Binding-site contacts:
Ligand atom O24 contacts residue ALA106 of chain 1.A at 3.8 Å.
Ligand atom N21 contacts residue TYR110 of chain 1.A at 2.4 Å (h-bond).
Ligand atom C11 contacts residue PHE178 of chain 1.A at 3.5 Å (hydrophobic).
Ligand atom O9 contacts residue ZN1 of chain 1.C at 2.4 Å.
Ligand atom C5 contacts residue ARG223 of chain 1.A at 3.6 Å.
Ligand atom N4 contacts residue HIS197 of chain 1.A at 3.0 Å (h-bond).
Ligand atom N4 contacts residue VAL224 of chain 1.A at 3.6 Å.
Ligand atom O8 contacts residue ZN1 of chain 1.C at 2.9 Å.
Ligand atom O9 contacts residue VAL224 of chain 1.A at 3.6 Å.
Ligand atom O21 contacts residue ARG176 of chain 1.A at 2.2 Å (salt-bridge).
Ligand atom N21 contacts residue ARG176 of chain 1.A at 3.3 Å (salt-bridge).
Ligand atom O8 contacts residue HIS149 of chain 1.A at 3.7 Å.
Ligand atom C41 contacts residue TYR196 of chain 1.A at 3.3 Å (hydrophobic).
Ligand atom O9 contacts residue ASP153 of chain 1.A at 3.2 Å (salt-bridge).
Ligand atom O3 contacts residue ARG223 of chain 1.A at 3.7 Å.
Ligand atom S12 contacts residue ARG176 of chain 1.A at 3.3 Å (salt-bridge).
Ligand atom O9 contacts residue HIS197 of chain 1.A at 3.2 Å (h-bond).
Ligand atom O24 contacts residue TYR110 of chain 1.A at 4.0 Å.
Ligand atom O9 contacts residue HIS230 of chain 1.A at 3.5 Å (h-bond).
Ligand atom C12 contacts residue HIS197 of chain 1.A at 3.5 Å.
Ligand atom N4 contacts residue HIS230 of chain 1.A at 3.9 Å.
Ligand atom N21 contacts residue TYR196 of chain 1.A at 2.8 Å (h-bond).
Ligand atom C12 contacts residue ZN1 of chain 1.C at 3.5 Å.
Ligand atom C31 contacts residue TYR196 of chain 1.A at 3.7 Å (hydrophobic).
Ligand atom C6 contacts residue PHE178 of chain 1.A at 3.4 Å (hydrophobic).
Ligand atom C21 contacts residue SER150 of chain 1.A at 4.0 Å.
Ligand atom O8 contacts residue HIS230 of chain 1.A at 2.5 Å (h-bond).
Ligand atom C11 contacts residue HIS197 of chain 1.A at 3.2 Å.
Ligand atom C51 contacts residue TYR196 of chain 1.A at 4.0 Å (hydrophobic).
Ligand atom N4 contacts residue ARG223 of chain 1.A at 3.3 Å (salt-bridge).
Ligand atom C12 contacts residue HIS230 of chain 1.A at 3.5 Å.
Ligand atom S12 contacts residue TYR196 of chain 1.A at 3.7 Å.
Ligand atom N21 contacts residue GLN194 of chain 1.A at 3.5 Å (h-bond).
Ligand atom C23 contacts residue SER150 of chain 1.A at 3.5 Å.
Ligand atom O9 contacts residue HIS149 of chain 1.A at 3.6 Å.
Ligand atom S12 contacts residue TYR110 of chain 1.A at 4.0 Å.
Ligand atom C12 contacts residue ARG223 of chain 1.A at 4.0 Å.
Ligand atom C11 contacts residue ARG223 of chain 1.A at 3.4 Å.
Ligand atom C1 contacts residue SER150 of chain 1.A at 3.0 Å.
Ligand atom N4 contacts residue ZN1 of chain 1.C at 3.3 Å.

This protein binds this small molecule.
Small molecule (SMILES): CC(=O)N[C@@H](Cc1ccc(S(N)(=O)=O)cc1)C(=O)N[C@H](C)C(=O)NO

Sequence of chain 1.A:
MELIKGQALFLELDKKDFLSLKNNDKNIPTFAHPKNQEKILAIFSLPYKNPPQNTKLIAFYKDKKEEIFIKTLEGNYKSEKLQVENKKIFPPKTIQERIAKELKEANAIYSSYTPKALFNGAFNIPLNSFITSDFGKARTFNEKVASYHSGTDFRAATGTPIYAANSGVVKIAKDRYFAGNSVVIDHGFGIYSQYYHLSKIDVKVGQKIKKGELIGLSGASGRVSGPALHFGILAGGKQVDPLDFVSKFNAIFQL